Binding-site contacts:
Ligand atom C5 contacts residue ASN149 of chain 1.A at 3.8 Å.
Ligand atom O7 contacts residue THR125 of chain 1.A at 4.4 Å.
Ligand atom C1 contacts residue ASN149 of chain 1.A at 1.5 Å.
Ligand atom N2 contacts residue ASN149 of chain 1.A at 3.0 Å (h-bond).
Ligand atom C7 contacts residue PHE148 of chain 1.A at 4.3 Å (hydrophobic).
Ligand atom O7 contacts residue PHE148 of chain 1.A at 4.4 Å.
Ligand atom C7 contacts residue ASN149 of chain 1.A at 3.6 Å.
Ligand atom C8 contacts residue SER147 of chain 1.A at 3.6 Å.
Ligand atom C8 contacts residue ASN149 of chain 1.A at 4.1 Å.
Ligand atom C8 contacts residue LYS160 of chain 1.A at 4.1 Å.
Ligand atom O5 contacts residue ASN149 of chain 1.A at 2.4 Å (h-bond).
Ligand atom C2 contacts residue ASN149 of chain 1.A at 2.5 Å.
Ligand atom C4 contacts residue ASN149 of chain 1.A at 4.3 Å.
Ligand atom O7 contacts residue GLN127 of chain 1.A at 4.0 Å.
Ligand atom C3 contacts residue ASN149 of chain 1.A at 3.9 Å.
Ligand atom C8 contacts residue GLN127 of chain 1.A at 4.0 Å.
Ligand atom C8 contacts residue PHE148 of chain 1.A at 3.5 Å (hydrophobic).
Ligand atom C7 contacts residue GLN127 of chain 1.A at 4.3 Å.
Ligand atom O7 contacts residue ASN149 of chain 1.A at 3.8 Å.

A small-molecule ligand and the protein it binds are described below.
Small molecule (SMILES): CC(=O)N[C@@H]1[C@@H](O)[C@H](O)[C@@H](CO)O[C@H]1O

Sequence of chain 1.A:
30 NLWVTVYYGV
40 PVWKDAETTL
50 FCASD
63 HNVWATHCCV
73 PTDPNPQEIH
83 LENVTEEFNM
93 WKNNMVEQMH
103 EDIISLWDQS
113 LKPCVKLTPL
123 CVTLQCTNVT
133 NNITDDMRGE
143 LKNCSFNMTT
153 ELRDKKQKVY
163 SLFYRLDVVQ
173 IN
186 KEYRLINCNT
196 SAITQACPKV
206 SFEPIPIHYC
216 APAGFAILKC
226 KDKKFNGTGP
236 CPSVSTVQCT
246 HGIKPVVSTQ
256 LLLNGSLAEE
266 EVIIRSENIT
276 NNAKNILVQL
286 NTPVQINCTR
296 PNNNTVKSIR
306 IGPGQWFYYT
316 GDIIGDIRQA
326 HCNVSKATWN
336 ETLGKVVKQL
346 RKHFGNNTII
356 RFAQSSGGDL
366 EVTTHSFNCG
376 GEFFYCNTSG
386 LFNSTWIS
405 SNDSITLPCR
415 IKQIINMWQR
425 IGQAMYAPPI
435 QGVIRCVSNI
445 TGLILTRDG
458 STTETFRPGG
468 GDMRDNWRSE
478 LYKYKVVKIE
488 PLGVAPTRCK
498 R